Sequence of chain 1.A:
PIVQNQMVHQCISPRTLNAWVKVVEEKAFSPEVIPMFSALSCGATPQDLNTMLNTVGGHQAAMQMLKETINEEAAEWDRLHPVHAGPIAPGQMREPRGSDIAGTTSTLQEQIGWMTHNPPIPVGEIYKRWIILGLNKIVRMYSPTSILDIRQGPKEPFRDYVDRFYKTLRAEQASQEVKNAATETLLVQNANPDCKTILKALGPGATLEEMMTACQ

Binding-site contacts:
Ligand atom CG2 contacts residue PRO34 of chain 1.F at 3.2 Å (hydrophobic).
Ligand atom CG2 contacts residue ILE37 of chain 1.F at 3.7 Å (hydrophobic).
Ligand atom CA contacts residue ARG143 of chain 1.F at 3.7 Å.
Ligand atom O contacts residue LYS70 of chain 1.A at 3.6 Å.
Ligand atom O contacts residue GLN176 of chain 1.F at 3.6 Å (h-bond).
Ligand atom CG1 contacts residue ARG173 of chain 1.F at 3.8 Å.
Ligand atom CA contacts residue GLN176 of chain 1.F at 3.6 Å.
Ligand atom C contacts residue ARG143 of chain 1.F at 3.5 Å.
Ligand atom CE2 contacts residue ILE37 of chain 1.F at 3.7 Å (hydrophobic).
Ligand atom N contacts residue GLN176 of chain 1.F at 3.2 Å (h-bond).
Ligand atom O contacts residue ARG173 of chain 1.F at 2.9 Å (salt-bridge).
Ligand atom C contacts residue GLN176 of chain 1.F at 3.3 Å.
Ligand atom CE1 contacts residue PRO38 of chain 1.F at 3.8 Å (hydrophobic).
Ligand atom N contacts residue ASN57 of chain 1.A at 3.0 Å (h-bond).
Ligand atom N contacts residue ASN57 of chain 1.A at 3.2 Å (h-bond).
Ligand atom CE2 contacts residue MET66 of chain 1.A at 3.5 Å (hydrophobic).
Ligand atom OG1 contacts residue ARG173 of chain 1.F at 3.7 Å.
Ligand atom CG contacts residue ASN139 of chain 1.F at 3.7 Å.
Ligand atom OG contacts residue GLN176 of chain 1.F at 3.4 Å (h-bond).
Ligand atom N contacts residue THR107 of chain 1.A at 3.8 Å.
Ligand atom CB contacts residue ALA177 of chain 1.F at 3.5 Å (hydrophobic).
Ligand atom CD2 contacts residue ASN57 of chain 1.A at 3.4 Å.
Ligand atom N contacts residue ARG143 of chain 1.F at 3.3 Å (salt-bridge).
Ligand atom OG contacts residue ALA177 of chain 1.F at 2.7 Å (h-bond).
Ligand atom CE1 contacts residue ILE73 of chain 1.A at 3.7 Å (hydrophobic).
Ligand atom CA contacts residue THR107 of chain 1.A at 3.7 Å.
Ligand atom N contacts residue GLN176 of chain 1.F at 3.2 Å (h-bond).
Ligand atom CD contacts residue ARG143 of chain 1.F at 3.6 Å.
Ligand atom N contacts residue ASN53 of chain 1.A at 3.8 Å.
Ligand atom CA contacts residue GLN176 of chain 1.F at 3.2 Å.
Ligand atom O contacts residue ASN57 of chain 1.A at 2.9 Å (h-bond).
Ligand atom CB contacts residue ASN57 of chain 1.A at 3.8 Å.
Ligand atom CZ contacts residue MET66 of chain 1.A at 3.4 Å (hydrophobic).
Ligand atom CA contacts residue ASN53 of chain 1.A at 3.5 Å.
Ligand atom CB contacts residue GLN176 of chain 1.F at 3.5 Å.
Ligand atom CG1 contacts residue GLN176 of chain 1.F at 3.6 Å.
Ligand atom CE1 contacts residue LYS70 of chain 1.A at 3.8 Å.
Ligand atom CB contacts residue ASN53 of chain 1.A at 3.5 Å.
Ligand atom CD2 contacts residue LEU56 of chain 1.A at 3.7 Å (hydrophobic).
Ligand atom CA contacts residue ASN57 of chain 1.A at 3.8 Å.

This protein binds this small molecule.
Small molecule (SMILES): CC(C)[C@H](NC(=O)CNC(=O)[C@H](CO)NC(=O)[C@@H]1CCCN1C(=O)[C@@H](N)CO)C(=O)N[C@@H](Cc1ccccc1)C(=O)N[C@H](C(=O)N[C@@H](Cc1ccccc1)C(=O)NCC=O)[C@@H](C)O

Sequence of chain 1.F:
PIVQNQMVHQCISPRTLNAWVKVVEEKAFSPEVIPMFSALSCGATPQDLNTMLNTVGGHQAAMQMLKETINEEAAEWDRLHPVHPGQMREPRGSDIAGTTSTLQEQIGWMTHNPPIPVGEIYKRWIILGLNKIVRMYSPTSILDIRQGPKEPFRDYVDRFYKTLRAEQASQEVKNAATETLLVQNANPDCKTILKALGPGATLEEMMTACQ